Binding-site contacts:
Ligand atom O5 contacts residue ASN114 of chain 1.B at 2.4 Å (h-bond).
Ligand atom C3 contacts residue ASN114 of chain 1.B at 4.0 Å.
Ligand atom O7 contacts residue ASN114 of chain 1.B at 3.7 Å.
Ligand atom O6 contacts residue ASN114 of chain 1.B at 4.2 Å.
Ligand atom C7 contacts residue ASN114 of chain 1.B at 3.6 Å.
Ligand atom O6 contacts residue GLN61 of chain 1.B at 3.5 Å (h-bond).
Ligand atom C1 contacts residue ASN114 of chain 1.B at 1.6 Å.
Ligand atom C5 contacts residue ASN114 of chain 1.B at 3.8 Å.
Ligand atom N2 contacts residue ASN114 of chain 1.B at 3.1 Å (h-bond).
Ligand atom C4 contacts residue ASN114 of chain 1.B at 4.4 Å.
Ligand atom C2 contacts residue ASN114 of chain 1.B at 2.6 Å.

This small molecule binds to this protein.
Small molecule (SMILES): CC(=O)N[C@@H]1[C@@H](O)[C@H](O)[C@@H](CO)O[C@H]1O

Sequence of chain 1.B:
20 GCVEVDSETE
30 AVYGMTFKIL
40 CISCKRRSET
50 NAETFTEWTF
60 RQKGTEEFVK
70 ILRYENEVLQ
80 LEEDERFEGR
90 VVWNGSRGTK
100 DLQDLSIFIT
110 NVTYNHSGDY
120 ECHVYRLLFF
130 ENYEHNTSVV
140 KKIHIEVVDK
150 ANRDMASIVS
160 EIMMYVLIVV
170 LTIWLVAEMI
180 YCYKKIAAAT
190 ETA